The small molecule below binds the protein below.
Small molecule (SMILES): Cc1cccc(C)c1OCC(=O)N[C@@H](Cc1ccccc1)[C@@H](O)C[C@H](Cc1ccccc1)NC(=O)[C@H](C(C)C)N1CCCNC1=O

Binding-site contacts:
Ligand atom O1 contacts residue ASP29 of chain 1.B at 2.7 Å (salt-bridge).
Ligand atom C27 contacts residue ALA28 of chain 1.A at 3.5 Å (hydrophobic).
Ligand atom C28 contacts residue ASP29 of chain 1.A at 3.5 Å.
Ligand atom C16 contacts residue THR82 of chain 1.A at 3.6 Å.
Ligand atom C34 contacts residue ARG8 of chain 1.B at 3.7 Å.
Ligand atom O3 contacts residue ASP29 of chain 1.A at 3.3 Å (salt-bridge).
Ligand atom O3 contacts residue ALA28 of chain 1.A at 3.2 Å.
Ligand atom C33 contacts residue ARG8 of chain 1.B at 3.2 Å.
Ligand atom O4 contacts residue GLY27 of chain 1.A at 2.9 Å (h-bond).
Ligand atom C29 contacts residue GLY27 of chain 1.A at 3.7 Å.
Ligand atom C36 contacts residue ASP29 of chain 1.A at 3.2 Å.
Ligand atom C36 contacts residue ASP30 of chain 1.A at 3.1 Å.
Ligand atom C12 contacts residue ASN25 of chain 1.A at 3.6 Å.
Ligand atom C32 contacts residue ASP29 of chain 1.A at 3.0 Å.
Ligand atom C15 contacts residue GLY48 of chain 1.B at 3.7 Å.
Ligand atom N2 contacts residue ARG8 of chain 1.A at 3.7 Å.
Ligand atom C31 contacts residue ASP29 of chain 1.A at 3.1 Å.
Ligand atom N1 contacts residue GLY27 of chain 1.B at 3.7 Å.
Ligand atom C16 contacts residue VAL84 of chain 1.A at 3.6 Å (hydrophobic).
Ligand atom C24 contacts residue ASN25 of chain 1.B at 3.0 Å.
Ligand atom C34 contacts residue ASP29 of chain 1.A at 3.4 Å.
Ligand atom C21 contacts residue VAL84 of chain 1.A at 3.4 Å (hydrophobic).
Ligand atom N2 contacts residue ASP29 of chain 1.B at 3.2 Å (salt-bridge).
Ligand atom N4 contacts residue GLY27 of chain 1.A at 3.1 Å (h-bond).
Ligand atom C31 contacts residue ASP30 of chain 1.A at 3.7 Å.
Ligand atom C17 contacts residue PRO81 of chain 1.A at 3.3 Å (hydrophobic).
Ligand atom O3 contacts residue GLY27 of chain 1.A at 3.2 Å (h-bond).
Ligand atom C1 contacts residue ARG8 of chain 1.A at 3.4 Å.
Ligand atom C6 contacts residue PRO81 of chain 1.B at 3.6 Å (hydrophobic).
Ligand atom N3 contacts residue GLY27 of chain 1.B at 3.3 Å (h-bond).
Ligand atom C22 contacts residue ASN25 of chain 1.A at 3.0 Å.
Ligand atom C23 contacts residue ASN25 of chain 1.A at 3.1 Å.
Ligand atom C23 contacts residue ASN25 of chain 1.B at 3.4 Å.
Ligand atom C7 contacts residue ILE50 of chain 1.A at 3.5 Å (hydrophobic).
Ligand atom O1 contacts residue ALA28 of chain 1.B at 3.3 Å.
Ligand atom O1 contacts residue GLY27 of chain 1.B at 3.7 Å.
Ligand atom C7 contacts residue PRO81 of chain 1.B at 3.5 Å (hydrophobic).
Ligand atom C30 contacts residue ASP29 of chain 1.A at 3.4 Å.
Ligand atom C33 contacts residue ASP29 of chain 1.A at 3.1 Å.
Ligand atom O4 contacts residue ASN25 of chain 1.B at 2.2 Å (h-bond).

Sequence of chain 1.A:
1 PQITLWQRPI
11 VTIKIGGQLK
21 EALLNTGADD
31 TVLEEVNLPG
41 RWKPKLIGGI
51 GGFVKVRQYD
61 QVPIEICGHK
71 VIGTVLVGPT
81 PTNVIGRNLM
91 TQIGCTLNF

Sequence of chain 1.B:
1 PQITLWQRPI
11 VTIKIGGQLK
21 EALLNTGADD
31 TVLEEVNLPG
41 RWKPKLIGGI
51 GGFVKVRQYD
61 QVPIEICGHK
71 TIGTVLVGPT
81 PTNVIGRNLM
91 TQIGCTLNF